This small molecule binds to this protein.
Small molecule (SMILES): CC(=O)N[C@@H]1[C@@H](O)[C@H](O)[C@@H](CO)O[C@H]1O

Sequence of chain 1.B:
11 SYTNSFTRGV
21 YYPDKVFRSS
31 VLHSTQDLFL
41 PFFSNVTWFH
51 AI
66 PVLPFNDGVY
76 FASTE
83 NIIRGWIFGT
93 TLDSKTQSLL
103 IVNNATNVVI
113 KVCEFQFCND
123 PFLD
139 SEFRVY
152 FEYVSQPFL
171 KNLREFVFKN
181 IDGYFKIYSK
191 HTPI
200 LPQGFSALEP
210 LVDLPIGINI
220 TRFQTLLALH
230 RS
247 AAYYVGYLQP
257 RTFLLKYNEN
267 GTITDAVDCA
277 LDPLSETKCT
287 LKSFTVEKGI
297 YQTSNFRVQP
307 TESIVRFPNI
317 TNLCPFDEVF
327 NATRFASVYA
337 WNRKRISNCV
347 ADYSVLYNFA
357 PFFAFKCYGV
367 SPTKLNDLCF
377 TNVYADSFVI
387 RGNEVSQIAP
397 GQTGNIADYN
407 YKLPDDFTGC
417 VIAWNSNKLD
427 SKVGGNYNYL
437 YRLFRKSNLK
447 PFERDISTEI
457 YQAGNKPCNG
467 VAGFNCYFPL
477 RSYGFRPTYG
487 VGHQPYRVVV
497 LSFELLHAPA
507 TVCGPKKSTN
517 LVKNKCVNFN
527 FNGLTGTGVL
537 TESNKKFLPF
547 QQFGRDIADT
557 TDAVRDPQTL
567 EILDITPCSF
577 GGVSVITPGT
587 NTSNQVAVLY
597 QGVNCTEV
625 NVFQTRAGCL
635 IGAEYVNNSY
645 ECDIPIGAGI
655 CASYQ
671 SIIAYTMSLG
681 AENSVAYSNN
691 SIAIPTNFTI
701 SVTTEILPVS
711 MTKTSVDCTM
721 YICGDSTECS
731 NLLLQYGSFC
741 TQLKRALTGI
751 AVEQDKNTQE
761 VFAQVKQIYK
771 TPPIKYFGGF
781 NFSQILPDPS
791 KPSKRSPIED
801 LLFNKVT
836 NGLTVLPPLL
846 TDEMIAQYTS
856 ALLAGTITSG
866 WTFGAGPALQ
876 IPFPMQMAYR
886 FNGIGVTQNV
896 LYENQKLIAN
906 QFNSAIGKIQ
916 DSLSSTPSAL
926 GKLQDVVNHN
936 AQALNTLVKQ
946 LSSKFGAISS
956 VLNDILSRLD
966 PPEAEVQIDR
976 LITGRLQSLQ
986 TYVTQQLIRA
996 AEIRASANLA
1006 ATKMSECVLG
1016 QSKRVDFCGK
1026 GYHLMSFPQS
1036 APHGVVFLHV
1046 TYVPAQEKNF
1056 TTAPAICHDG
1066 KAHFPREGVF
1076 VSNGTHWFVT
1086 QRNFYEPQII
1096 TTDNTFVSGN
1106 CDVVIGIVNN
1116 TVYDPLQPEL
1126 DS

Binding-site contacts:
Ligand atom O5 contacts residue ASN600 of chain 1.B at 2.4 Å (h-bond).
Ligand atom C2 contacts residue ASN600 of chain 1.B at 2.5 Å.
Ligand atom C3 contacts residue ASN600 of chain 1.B at 3.8 Å.
Ligand atom O7 contacts residue ASN600 of chain 1.B at 4.3 Å.
Ligand atom N2 contacts residue ASN600 of chain 1.B at 2.9 Å (h-bond).
Ligand atom C5 contacts residue ASN600 of chain 1.B at 3.7 Å.
Ligand atom C8 contacts residue ARG630 of chain 1.B at 3.6 Å.
Ligand atom C1 contacts residue ASN600 of chain 1.B at 1.4 Å.
Ligand atom C4 contacts residue ASN600 of chain 1.B at 4.2 Å.
Ligand atom C7 contacts residue ASN600 of chain 1.B at 3.8 Å.